Binding-site contacts:
Ligand atom O3 contacts residue ALA32 of chain 1.A at 3.8 Å.
Ligand atom N3 contacts residue LEU84 of chain 1.A at 3.4 Å (h-bond).
Ligand atom C6 contacts residue HIS85 of chain 1.A at 3.1 Å.
Ligand atom N4 contacts residue VAL65 of chain 1.A at 3.9 Å.
Ligand atom N4 contacts residue ALA32 of chain 1.A at 3.3 Å.
Ligand atom C9 contacts residue ILE11 of chain 1.A at 3.7 Å (hydrophobic).
Ligand atom C1 contacts residue LYS10 of chain 1.A at 3.2 Å.
Ligand atom O1 contacts residue ASP87 of chain 1.A at 3.3 Å (salt-bridge).
Ligand atom O1 contacts residue GLN86 of chain 1.A at 3.8 Å.
Ligand atom C14 contacts residue PHE81 of chain 1.A at 3.8 Å (hydrophobic).
Ligand atom N4 contacts residue LEU135 of chain 1.A at 3.5 Å.
Ligand atom C1 contacts residue GLU9 of chain 1.A at 3.5 Å.
Ligand atom O3 contacts residue LEU84 of chain 1.A at 2.9 Å (h-bond).
Ligand atom C15 contacts residue ASP146 of chain 1.A at 3.2 Å.
Ligand atom O2 contacts residue LYS90 of chain 1.A at 3.4 Å (salt-bridge).
Ligand atom C12 contacts residue LEU135 of chain 1.A at 3.7 Å (hydrophobic).
Ligand atom C11 contacts residue LEU135 of chain 1.A at 3.3 Å (hydrophobic).
Ligand atom O3 contacts residue PHE83 of chain 1.A at 3.3 Å.
Ligand atom C5 contacts residue HIS85 of chain 1.A at 3.9 Å.
Ligand atom C10 contacts residue LEU135 of chain 1.A at 3.3 Å (hydrophobic).
Ligand atom C7 contacts residue HIS85 of chain 1.A at 3.8 Å.
Ligand atom C13 contacts residue VAL65 of chain 1.A at 3.9 Å (hydrophobic).
Ligand atom C7 contacts residue LEU84 of chain 1.A at 3.2 Å (hydrophobic).
Ligand atom C14 contacts residue ASP146 of chain 1.A at 3.1 Å.
Ligand atom C13 contacts residue PHE81 of chain 1.A at 3.5 Å (hydrophobic).
Ligand atom N4 contacts residue GLU82 of chain 1.A at 2.9 Å (salt-bridge).
Ligand atom C11 contacts residue GLU82 of chain 1.A at 3.7 Å.
Ligand atom C8 contacts residue LEU84 of chain 1.A at 3.6 Å (hydrophobic).
Ligand atom C4 contacts residue ILE11 of chain 1.A at 3.9 Å (hydrophobic).
Ligand atom C11 contacts residue ALA32 of chain 1.A at 3.5 Å (hydrophobic).
Ligand atom N3 contacts residue ILE11 of chain 1.A at 3.5 Å.
Ligand atom O2 contacts residue HIS85 of chain 1.A at 3.5 Å (h-bond).
Ligand atom C17 contacts residue LEU135 of chain 1.A at 3.7 Å (hydrophobic).
Ligand atom C19 contacts residue ASP87 of chain 1.A at 3.5 Å.
Ligand atom O1 contacts residue LYS90 of chain 1.A at 3.1 Å.
Ligand atom C9 contacts residue LEU135 of chain 1.A at 3.8 Å (hydrophobic).
Ligand atom O3 contacts residue LEU135 of chain 1.A at 3.7 Å.
Ligand atom O3 contacts residue GLU82 of chain 1.A at 3.7 Å.
Ligand atom S contacts residue LYS90 of chain 1.A at 3.7 Å.
Ligand atom C12 contacts residue ALA32 of chain 1.A at 3.8 Å (hydrophobic).

A small-molecule ligand and the protein it binds are described below.
Small molecule (SMILES): CN(C)CCNS(=O)(=O)c1ccc(N/C=C2\C(=O)Nc3ccccc32)cc1

Sequence of chain 1.A:
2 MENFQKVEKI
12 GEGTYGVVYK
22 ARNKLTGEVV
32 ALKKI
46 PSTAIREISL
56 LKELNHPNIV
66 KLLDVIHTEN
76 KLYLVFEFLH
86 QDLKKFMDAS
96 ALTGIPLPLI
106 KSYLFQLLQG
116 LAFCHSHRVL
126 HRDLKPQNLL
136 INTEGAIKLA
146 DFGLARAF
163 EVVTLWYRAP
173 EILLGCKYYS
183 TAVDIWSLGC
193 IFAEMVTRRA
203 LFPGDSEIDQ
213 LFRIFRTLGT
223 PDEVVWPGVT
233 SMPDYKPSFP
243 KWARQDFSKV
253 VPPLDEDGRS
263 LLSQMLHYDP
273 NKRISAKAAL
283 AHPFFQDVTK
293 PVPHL